This protein binds this small molecule.
Small molecule (SMILES): O=P(O)(O)OCCNS(=O)(=O)c1ccc(OC(F)(F)F)cc1

Binding-site contacts:
Ligand atom O19 contacts residue GLY184 of chain 1.A at 2.8 Å (h-bond).
Ligand atom O22 contacts residue ILE232 of chain 1.A at 3.5 Å.
Ligand atom F10 contacts residue ALA129 of chain 1.A at 3.4 Å.
Ligand atom P17 contacts residue SER235 of chain 1.A at 3.7 Å.
Ligand atom F9F contacts residue ALA129 of chain 1.A at 3.2 Å.
Ligand atom O18 contacts residue GLY234 of chain 1.A at 2.9 Å (h-bond).
Ligand atom O21 contacts residue LEU100 of chain 1.A at 3.4 Å.
Ligand atom C1 contacts residue PHE212 of chain 1.A at 3.6 Å (hydrophobic).
Ligand atom N13 contacts residue PHE22 of chain 1.A at 3.6 Å.
Ligand atom P17 contacts residue GLY184 of chain 1.A at 3.8 Å.
Ligand atom O20 contacts residue SER235 of chain 1.A at 2.6 Å (h-bond).
Ligand atom O20 contacts residue ILE64 of chain 1.A at 3.5 Å.
Ligand atom O18 contacts residue SER235 of chain 1.A at 3.5 Å (h-bond).
Ligand atom C3 contacts residue TYR175 of chain 1.A at 3.4 Å (hydrophobic).
Ligand atom C6 contacts residue THR183 of chain 1.A at 3.7 Å.
Ligand atom C14 contacts residue THR183 of chain 1.A at 3.2 Å.
Ligand atom C5 contacts residue LEU100 of chain 1.A at 3.8 Å (hydrophobic).
Ligand atom O21 contacts residue PHE22 of chain 1.A at 3.1 Å.
Ligand atom O19 contacts residue GLY213 of chain 1.A at 2.8 Å (h-bond).
Ligand atom F10 contacts residue ILE153 of chain 1.A at 3.4 Å.
Ligand atom O19 contacts residue THR183 of chain 1.A at 3.7 Å.
Ligand atom C5 contacts residue THR183 of chain 1.A at 3.5 Å.
Ligand atom O7 contacts residue ALA129 of chain 1.A at 3.7 Å.
Ligand atom O22 contacts residue TYR175 of chain 1.A at 2.8 Å (h-bond).
Ligand atom O20 contacts residue GLY234 of chain 1.A at 3.7 Å.
Ligand atom O20 contacts residue THR183 of chain 1.A at 3.4 Å.
Ligand atom F9F contacts residue PRO18 of chain 1.B at 3.4 Å.
Ligand atom F9F contacts residue ALA59 of chain 1.A at 3.7 Å.
Ligand atom F11 contacts residue ILE153 of chain 1.A at 3.4 Å.
Ligand atom F11 contacts residue PHE212 of chain 1.A at 3.7 Å.
Ligand atom O20 contacts residue GLY184 of chain 1.A at 3.6 Å.
Ligand atom O21 contacts residue GLU49 of chain 1.A at 3.3 Å.
Ligand atom C3 contacts residue LEU127 of chain 1.A at 3.8 Å (hydrophobic).
Ligand atom C4 contacts residue LEU100 of chain 1.A at 3.7 Å (hydrophobic).
Ligand atom O16 contacts residue PHE212 of chain 1.A at 3.5 Å.
Ligand atom F10 contacts residue LEU127 of chain 1.A at 3.5 Å.
Ligand atom O7 contacts residue ALA59 of chain 1.A at 3.4 Å.
Ligand atom O16 contacts residue THR183 of chain 1.A at 3.7 Å.
Ligand atom O19 contacts residue PHE212 of chain 1.A at 3.3 Å.
Ligand atom C2 contacts residue PHE212 of chain 1.A at 3.7 Å (hydrophobic).

Sequence of chain 1.A:
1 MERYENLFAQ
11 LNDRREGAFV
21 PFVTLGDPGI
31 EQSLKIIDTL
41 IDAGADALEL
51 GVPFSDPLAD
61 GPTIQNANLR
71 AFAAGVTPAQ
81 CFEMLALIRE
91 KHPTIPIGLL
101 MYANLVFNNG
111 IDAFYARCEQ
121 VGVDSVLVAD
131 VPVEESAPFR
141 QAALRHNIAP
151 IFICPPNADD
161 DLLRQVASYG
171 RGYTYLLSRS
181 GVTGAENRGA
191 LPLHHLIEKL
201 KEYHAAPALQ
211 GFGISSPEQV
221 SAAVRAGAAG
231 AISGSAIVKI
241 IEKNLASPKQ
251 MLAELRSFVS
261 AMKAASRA

Sequence of chain 1.B:
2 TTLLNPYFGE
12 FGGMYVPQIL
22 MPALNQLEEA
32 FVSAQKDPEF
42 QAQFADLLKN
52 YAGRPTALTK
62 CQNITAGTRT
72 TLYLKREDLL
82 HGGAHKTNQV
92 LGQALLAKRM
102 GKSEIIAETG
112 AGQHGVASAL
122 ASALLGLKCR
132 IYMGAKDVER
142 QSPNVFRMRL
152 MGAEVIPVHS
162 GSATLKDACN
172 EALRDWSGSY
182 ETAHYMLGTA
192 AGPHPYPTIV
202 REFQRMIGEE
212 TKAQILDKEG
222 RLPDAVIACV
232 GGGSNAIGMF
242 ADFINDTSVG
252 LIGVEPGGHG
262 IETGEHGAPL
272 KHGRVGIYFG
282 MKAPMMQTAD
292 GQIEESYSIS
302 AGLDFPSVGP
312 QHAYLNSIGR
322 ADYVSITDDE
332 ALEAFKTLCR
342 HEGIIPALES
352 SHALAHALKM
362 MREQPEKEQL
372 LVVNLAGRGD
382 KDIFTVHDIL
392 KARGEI